Binding-site contacts:
Ligand atom C3 contacts residue ASN1074 of chain 1.C at 3.9 Å.
Ligand atom C1 contacts residue ASN1074 of chain 1.C at 1.5 Å.
Ligand atom O6 contacts residue ALA706 of chain 1.C at 3.5 Å.
Ligand atom N2 contacts residue ASN1074 of chain 1.C at 2.9 Å (h-bond).
Ligand atom C5 contacts residue ASN1074 of chain 1.C at 3.7 Å.
Ligand atom C4 contacts residue ASN1074 of chain 1.C at 4.3 Å.
Ligand atom C8 contacts residue GLU1072 of chain 1.C at 3.0 Å.
Ligand atom C1 contacts residue GLN895 of chain 1.A at 4.2 Å.
Ligand atom O5 contacts residue ALA706 of chain 1.C at 4.3 Å.
Ligand atom C8 contacts residue LYS1073 of chain 1.C at 3.9 Å.
Ligand atom C6 contacts residue ALA706 of chain 1.C at 4.2 Å (hydrophobic).
Ligand atom C8 contacts residue ASN1074 of chain 1.C at 4.0 Å.
Ligand atom O7 contacts residue ASN1074 of chain 1.C at 4.0 Å.
Ligand atom C7 contacts residue GLU1072 of chain 1.C at 4.4 Å.
Ligand atom O5 contacts residue ASN1074 of chain 1.C at 2.4 Å (h-bond).
Ligand atom C7 contacts residue ASN1074 of chain 1.C at 3.6 Å.
Ligand atom C5 contacts residue ALA706 of chain 1.C at 3.8 Å (hydrophobic).
Ligand atom C2 contacts residue ASN1074 of chain 1.C at 2.5 Å.

A small-molecule ligand and the protein it binds are described below.
Small molecule (SMILES): CC(=O)N[C@@H]1[C@@H](O)[C@H](O)[C@@H](CO)O[C@H]1O

Sequence of chain 1.C:
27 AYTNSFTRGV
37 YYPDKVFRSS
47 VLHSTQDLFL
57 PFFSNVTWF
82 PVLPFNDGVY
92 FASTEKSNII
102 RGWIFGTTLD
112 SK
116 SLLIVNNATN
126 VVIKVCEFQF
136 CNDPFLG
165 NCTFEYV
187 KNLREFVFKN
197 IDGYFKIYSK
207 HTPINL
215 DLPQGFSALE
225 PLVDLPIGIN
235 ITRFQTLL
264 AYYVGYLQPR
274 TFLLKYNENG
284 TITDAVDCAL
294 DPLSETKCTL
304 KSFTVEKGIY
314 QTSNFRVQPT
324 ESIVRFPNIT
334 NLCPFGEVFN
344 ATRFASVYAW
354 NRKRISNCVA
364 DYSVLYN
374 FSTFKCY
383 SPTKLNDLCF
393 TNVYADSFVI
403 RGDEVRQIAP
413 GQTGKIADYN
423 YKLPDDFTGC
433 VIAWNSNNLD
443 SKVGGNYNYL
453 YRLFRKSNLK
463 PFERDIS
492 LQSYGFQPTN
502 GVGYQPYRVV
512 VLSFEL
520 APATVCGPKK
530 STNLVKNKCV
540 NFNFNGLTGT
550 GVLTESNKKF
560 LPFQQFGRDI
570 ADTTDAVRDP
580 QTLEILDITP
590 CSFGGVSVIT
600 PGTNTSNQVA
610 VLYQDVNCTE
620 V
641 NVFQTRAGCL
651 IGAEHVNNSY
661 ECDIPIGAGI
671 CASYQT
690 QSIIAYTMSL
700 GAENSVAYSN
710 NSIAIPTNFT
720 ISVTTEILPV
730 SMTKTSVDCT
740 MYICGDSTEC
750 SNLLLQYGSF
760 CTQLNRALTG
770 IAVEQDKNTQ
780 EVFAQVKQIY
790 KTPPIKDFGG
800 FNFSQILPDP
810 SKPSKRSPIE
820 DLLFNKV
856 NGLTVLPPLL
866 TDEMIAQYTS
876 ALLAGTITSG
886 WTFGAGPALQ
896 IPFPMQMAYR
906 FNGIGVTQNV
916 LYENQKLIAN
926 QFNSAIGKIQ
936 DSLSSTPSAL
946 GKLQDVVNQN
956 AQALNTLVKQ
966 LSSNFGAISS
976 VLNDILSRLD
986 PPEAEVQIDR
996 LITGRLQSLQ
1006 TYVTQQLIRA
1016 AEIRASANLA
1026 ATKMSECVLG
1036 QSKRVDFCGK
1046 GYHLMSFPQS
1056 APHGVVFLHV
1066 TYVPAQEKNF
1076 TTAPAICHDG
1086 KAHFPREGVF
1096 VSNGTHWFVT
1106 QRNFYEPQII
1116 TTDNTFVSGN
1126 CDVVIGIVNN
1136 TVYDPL

Sequence of chain 1.A:
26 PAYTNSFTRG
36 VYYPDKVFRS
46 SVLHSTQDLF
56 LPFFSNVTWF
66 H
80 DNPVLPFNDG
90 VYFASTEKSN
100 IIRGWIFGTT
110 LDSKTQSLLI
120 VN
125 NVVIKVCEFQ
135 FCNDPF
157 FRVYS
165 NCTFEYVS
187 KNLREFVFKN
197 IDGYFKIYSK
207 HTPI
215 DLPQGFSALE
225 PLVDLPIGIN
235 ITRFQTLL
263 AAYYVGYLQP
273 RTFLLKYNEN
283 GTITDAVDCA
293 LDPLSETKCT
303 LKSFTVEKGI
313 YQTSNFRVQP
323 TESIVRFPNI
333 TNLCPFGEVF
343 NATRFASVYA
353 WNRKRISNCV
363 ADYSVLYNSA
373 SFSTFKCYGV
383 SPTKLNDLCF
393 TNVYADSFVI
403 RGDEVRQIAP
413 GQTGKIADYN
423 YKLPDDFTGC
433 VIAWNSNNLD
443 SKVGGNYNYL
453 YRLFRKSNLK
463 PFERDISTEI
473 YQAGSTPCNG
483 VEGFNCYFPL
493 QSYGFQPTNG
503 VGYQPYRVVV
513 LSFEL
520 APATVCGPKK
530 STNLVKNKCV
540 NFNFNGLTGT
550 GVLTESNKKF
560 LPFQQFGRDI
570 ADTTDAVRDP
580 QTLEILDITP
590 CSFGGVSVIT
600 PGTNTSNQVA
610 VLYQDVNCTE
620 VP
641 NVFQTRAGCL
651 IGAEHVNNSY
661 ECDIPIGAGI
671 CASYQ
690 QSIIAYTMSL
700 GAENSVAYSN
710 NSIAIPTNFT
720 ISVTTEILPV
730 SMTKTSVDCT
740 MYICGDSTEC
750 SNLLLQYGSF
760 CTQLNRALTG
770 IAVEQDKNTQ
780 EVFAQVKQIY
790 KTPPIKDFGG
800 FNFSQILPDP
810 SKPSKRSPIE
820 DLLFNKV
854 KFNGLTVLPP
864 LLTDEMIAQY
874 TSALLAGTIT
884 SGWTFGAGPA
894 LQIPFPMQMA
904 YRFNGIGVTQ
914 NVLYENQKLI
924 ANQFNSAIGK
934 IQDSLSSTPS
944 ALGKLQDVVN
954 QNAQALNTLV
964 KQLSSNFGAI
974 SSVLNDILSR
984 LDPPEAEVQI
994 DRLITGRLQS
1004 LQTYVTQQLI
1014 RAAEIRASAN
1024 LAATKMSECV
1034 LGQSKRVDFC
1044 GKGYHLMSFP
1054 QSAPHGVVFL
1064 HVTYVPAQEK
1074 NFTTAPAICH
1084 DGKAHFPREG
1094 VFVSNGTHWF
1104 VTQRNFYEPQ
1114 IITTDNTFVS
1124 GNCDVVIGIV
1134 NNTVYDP